A small-molecule ligand and the protein it binds are described below.
Small molecule (SMILES): CC(=O)N[C@@H]1[C@@H](O)[C@H](O)[C@@H](CO)O[C@H]1O

Sequence of chain 54.C:
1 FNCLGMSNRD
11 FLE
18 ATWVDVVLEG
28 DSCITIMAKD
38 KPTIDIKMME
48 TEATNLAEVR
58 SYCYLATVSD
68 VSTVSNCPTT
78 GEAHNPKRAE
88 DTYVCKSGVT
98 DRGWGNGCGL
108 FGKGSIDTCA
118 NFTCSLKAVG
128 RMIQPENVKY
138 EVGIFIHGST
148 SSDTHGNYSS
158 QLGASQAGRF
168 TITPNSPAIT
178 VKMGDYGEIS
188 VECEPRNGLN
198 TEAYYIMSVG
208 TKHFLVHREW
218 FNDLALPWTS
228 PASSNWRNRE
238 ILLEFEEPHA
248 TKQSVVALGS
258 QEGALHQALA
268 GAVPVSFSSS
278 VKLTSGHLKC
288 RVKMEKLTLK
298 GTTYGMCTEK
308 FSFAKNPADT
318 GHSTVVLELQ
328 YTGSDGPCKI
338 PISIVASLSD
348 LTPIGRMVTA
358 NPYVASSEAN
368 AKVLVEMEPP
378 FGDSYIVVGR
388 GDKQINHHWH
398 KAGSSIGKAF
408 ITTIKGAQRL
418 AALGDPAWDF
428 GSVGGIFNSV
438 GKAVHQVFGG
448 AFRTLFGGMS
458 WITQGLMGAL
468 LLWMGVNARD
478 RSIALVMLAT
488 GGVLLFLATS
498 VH

Binding-site contacts:
Ligand atom C8 contacts residue TYR90 of chain 54.C at 3.5 Å (hydrophobic).
Ligand atom C4 contacts residue THR120 of chain 54.C at 4.4 Å.
Ligand atom O6 contacts residue THR89 of chain 54.C at 4.0 Å.
Ligand atom C4 contacts residue ASN118 of chain 54.C at 4.2 Å.
Ligand atom N2 contacts residue SER66 of chain 54.C at 4.3 Å.
Ligand atom C2 contacts residue ASN118 of chain 54.C at 2.5 Å.
Ligand atom C5 contacts residue THR89 of chain 54.C at 4.4 Å.
Ligand atom C3 contacts residue ASN118 of chain 54.C at 3.8 Å.
Ligand atom O5 contacts residue THR89 of chain 54.C at 4.2 Å.
Ligand atom N2 contacts residue ASN118 of chain 54.C at 2.9 Å (h-bond).
Ligand atom C1 contacts residue THR120 of chain 54.C at 4.3 Å.
Ligand atom C7 contacts residue SER66 of chain 54.C at 3.5 Å.
Ligand atom C5 contacts residue ASN118 of chain 54.C at 3.7 Å.
Ligand atom N2 contacts residue TYR90 of chain 54.C at 4.3 Å.
Ligand atom O5 contacts residue ASN118 of chain 54.C at 2.4 Å (h-bond).
Ligand atom O7 contacts residue SER66 of chain 54.C at 3.0 Å (h-bond).
Ligand atom C7 contacts residue ASN118 of chain 54.C at 3.5 Å.
Ligand atom C8 contacts residue SER66 of chain 54.C at 4.0 Å.
Ligand atom C6 contacts residue THR89 of chain 54.C at 4.4 Å.
Ligand atom C8 contacts residue ASN118 of chain 54.C at 4.2 Å.
Ligand atom C7 contacts residue TYR90 of chain 54.C at 4.5 Å (hydrophobic).
Ligand atom C2 contacts residue SER66 of chain 54.C at 4.5 Å.
Ligand atom C1 contacts residue ASN118 of chain 54.C at 1.5 Å.
Ligand atom C1 contacts residue THR89 of chain 54.C at 4.1 Å.
Ligand atom C6 contacts residue THR120 of chain 54.C at 3.4 Å.
Ligand atom C8 contacts residue ASP67 of chain 54.C at 3.9 Å.
Ligand atom O5 contacts residue THR120 of chain 54.C at 3.2 Å (h-bond).
Ligand atom C5 contacts residue THR120 of chain 54.C at 3.8 Å.
Ligand atom O7 contacts residue ASN118 of chain 54.C at 4.0 Å.